Binding-site contacts:
Ligand atom C6 contacts residue THR160 of chain 1.B at 3.9 Å.
Ligand atom C4 contacts residue TRP215 of chain 1.A at 4.0 Å (hydrophobic).
Ligand atom O6 contacts residue THR160 of chain 1.B at 3.8 Å.
Ligand atom O3 contacts residue TRP215 of chain 1.A at 3.9 Å.
Ligand atom C1 contacts residue SER212 of chain 1.A at 4.0 Å.
Ligand atom O7 contacts residue ASN158 of chain 1.B at 4.4 Å.
Ligand atom C5 contacts residue LEU237 of chain 1.B at 4.2 Å (hydrophobic).
Ligand atom N2 contacts residue SER212 of chain 1.A at 3.0 Å (h-bond).
Ligand atom C7 contacts residue SER212 of chain 1.A at 3.7 Å.
Ligand atom C8 contacts residue SER212 of chain 1.A at 3.6 Å.
Ligand atom C8 contacts residue TRP215 of chain 1.A at 4.2 Å (hydrophobic).
Ligand atom C2 contacts residue ASN158 of chain 1.B at 2.5 Å.
Ligand atom C6 contacts residue LEU237 of chain 1.B at 4.0 Å (hydrophobic).
Ligand atom C7 contacts residue PRO214 of chain 1.A at 4.2 Å (hydrophobic).
Ligand atom C1 contacts residue TRP215 of chain 1.A at 4.4 Å (hydrophobic).
Ligand atom N2 contacts residue ASN158 of chain 1.B at 3.0 Å (h-bond).
Ligand atom O7 contacts residue PRO214 of chain 1.A at 3.4 Å.
Ligand atom C4 contacts residue ASN158 of chain 1.B at 4.2 Å.
Ligand atom C8 contacts residue ILE235 of chain 1.B at 3.8 Å (hydrophobic).
Ligand atom C5 contacts residue TRP215 of chain 1.A at 4.2 Å (hydrophobic).
Ligand atom O5 contacts residue LEU237 of chain 1.B at 4.0 Å.
Ligand atom C2 contacts residue SER212 of chain 1.A at 3.8 Å.
Ligand atom O5 contacts residue ASN158 of chain 1.B at 2.3 Å (h-bond).
Ligand atom C3 contacts residue ASN158 of chain 1.B at 3.8 Å.
Ligand atom O7 contacts residue TRP215 of chain 1.A at 2.9 Å (h-bond).
Ligand atom C8 contacts residue THR160 of chain 1.B at 4.3 Å.
Ligand atom C3 contacts residue TRP215 of chain 1.A at 4.4 Å (hydrophobic).
Ligand atom C8 contacts residue NAG1 of chain 1.M at 3.6 Å.
Ligand atom C1 contacts residue NAG1 of chain 1.M at 4.3 Å.
Ligand atom C2 contacts residue TRP215 of chain 1.A at 4.4 Å (hydrophobic).
Ligand atom N2 contacts residue NAG1 of chain 1.M at 3.5 Å.
Ligand atom O6 contacts residue TRP215 of chain 1.A at 3.6 Å.
Ligand atom C5 contacts residue ASN158 of chain 1.B at 3.6 Å.
Ligand atom C7 contacts residue TRP215 of chain 1.A at 3.7 Å (hydrophobic).
Ligand atom C3 contacts residue SER212 of chain 1.A at 4.0 Å.
Ligand atom O7 contacts residue ARG213 of chain 1.A at 3.9 Å.
Ligand atom C7 contacts residue NAG1 of chain 1.M at 3.9 Å.
Ligand atom C7 contacts residue ASN158 of chain 1.B at 3.9 Å.
Ligand atom C8 contacts residue PRO214 of chain 1.A at 4.2 Å (hydrophobic).
Ligand atom C1 contacts residue ASN158 of chain 1.B at 1.4 Å.

A protein and the small-molecule ligand that binds it are described below.
Small molecule (SMILES): CC(=O)N[C@H]1[C@H](O[C@H]2[C@H](O)[C@@H](NC(C)=O)CO[C@@H]2CO)O[C@H](CO)[C@@H](O[C@@H]2O[C@H](CO)[C@@H](O)[C@H](O)[C@@H]2O)[C@@H]1O

Sequence of chain 1.A:
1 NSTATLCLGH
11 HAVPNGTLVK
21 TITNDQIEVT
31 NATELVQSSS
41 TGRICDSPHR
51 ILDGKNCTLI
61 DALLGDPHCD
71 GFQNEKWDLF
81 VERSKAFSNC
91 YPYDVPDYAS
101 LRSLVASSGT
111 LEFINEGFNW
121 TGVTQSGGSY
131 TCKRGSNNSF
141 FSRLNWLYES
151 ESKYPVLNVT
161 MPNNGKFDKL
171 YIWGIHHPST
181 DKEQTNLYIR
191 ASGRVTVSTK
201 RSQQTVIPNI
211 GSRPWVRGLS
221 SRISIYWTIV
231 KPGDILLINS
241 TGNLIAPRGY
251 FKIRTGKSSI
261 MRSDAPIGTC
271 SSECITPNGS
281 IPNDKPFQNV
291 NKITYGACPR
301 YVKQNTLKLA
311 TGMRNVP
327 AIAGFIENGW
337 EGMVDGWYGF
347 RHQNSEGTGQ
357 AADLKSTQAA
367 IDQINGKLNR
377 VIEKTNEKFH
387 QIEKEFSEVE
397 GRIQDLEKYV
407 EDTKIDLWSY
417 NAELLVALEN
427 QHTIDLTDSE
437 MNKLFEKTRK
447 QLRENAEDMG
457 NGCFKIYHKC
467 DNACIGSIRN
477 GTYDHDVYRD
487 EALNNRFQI

Sequence of chain 1.B:
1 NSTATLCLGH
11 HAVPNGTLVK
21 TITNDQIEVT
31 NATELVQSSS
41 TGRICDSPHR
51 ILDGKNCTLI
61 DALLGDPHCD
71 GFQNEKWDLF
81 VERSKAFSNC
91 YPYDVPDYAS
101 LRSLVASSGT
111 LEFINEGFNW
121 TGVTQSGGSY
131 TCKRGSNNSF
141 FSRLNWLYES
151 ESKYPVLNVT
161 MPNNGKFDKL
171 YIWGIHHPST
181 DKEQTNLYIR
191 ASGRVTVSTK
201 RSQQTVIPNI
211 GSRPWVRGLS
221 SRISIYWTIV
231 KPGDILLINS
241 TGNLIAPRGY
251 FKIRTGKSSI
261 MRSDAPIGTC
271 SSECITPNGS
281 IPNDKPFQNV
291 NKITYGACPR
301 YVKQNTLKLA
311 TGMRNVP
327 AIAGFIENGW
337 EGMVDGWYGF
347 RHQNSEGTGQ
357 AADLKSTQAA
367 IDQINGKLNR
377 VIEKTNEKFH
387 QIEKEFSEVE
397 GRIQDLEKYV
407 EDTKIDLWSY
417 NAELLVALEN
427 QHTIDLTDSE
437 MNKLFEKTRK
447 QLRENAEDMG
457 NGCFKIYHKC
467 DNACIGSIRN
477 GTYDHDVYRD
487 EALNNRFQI